Sequence of chain 1.K:
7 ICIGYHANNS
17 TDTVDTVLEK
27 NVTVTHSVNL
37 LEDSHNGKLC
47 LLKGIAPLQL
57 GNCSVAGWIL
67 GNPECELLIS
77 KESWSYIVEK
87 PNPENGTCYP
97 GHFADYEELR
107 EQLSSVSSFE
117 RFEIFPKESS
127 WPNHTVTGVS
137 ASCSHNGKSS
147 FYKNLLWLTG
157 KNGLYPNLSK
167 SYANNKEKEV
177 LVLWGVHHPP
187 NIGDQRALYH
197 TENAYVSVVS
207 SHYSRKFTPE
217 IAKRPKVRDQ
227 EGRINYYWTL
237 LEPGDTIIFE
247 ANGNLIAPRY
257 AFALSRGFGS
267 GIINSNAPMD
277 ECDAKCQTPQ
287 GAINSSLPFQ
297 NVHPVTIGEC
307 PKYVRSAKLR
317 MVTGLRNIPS

Binding-site contacts:
Ligand atom C3 contacts residue ASN129 of chain 1.K at 3.8 Å.
Ligand atom C5 contacts residue ASN129 of chain 1.K at 3.7 Å.
Ligand atom C2 contacts residue ASN129 of chain 1.K at 2.6 Å.
Ligand atom N2 contacts residue ASN129 of chain 1.K at 3.0 Å (h-bond).
Ligand atom O6 contacts residue PRO128 of chain 1.K at 3.4 Å.
Ligand atom C7 contacts residue ASN129 of chain 1.K at 3.5 Å.
Ligand atom O5 contacts residue ASN129 of chain 1.K at 2.4 Å (h-bond).
Ligand atom C8 contacts residue ASN129 of chain 1.K at 3.1 Å.
Ligand atom C4 contacts residue ASN129 of chain 1.K at 4.3 Å.
Ligand atom O7 contacts residue ASN129 of chain 1.K at 4.3 Å.
Ligand atom O5 contacts residue PRO128 of chain 1.K at 4.2 Å.
Ligand atom C1 contacts residue ASN129 of chain 1.K at 1.4 Å.

A small-molecule ligand and the protein it binds are described below.
Small molecule (SMILES): CC(=O)N[C@@H]1[C@@H](O)[C@H](O)[C@@H](CO)O[C@H]1O